Sequence of chain 11.A:
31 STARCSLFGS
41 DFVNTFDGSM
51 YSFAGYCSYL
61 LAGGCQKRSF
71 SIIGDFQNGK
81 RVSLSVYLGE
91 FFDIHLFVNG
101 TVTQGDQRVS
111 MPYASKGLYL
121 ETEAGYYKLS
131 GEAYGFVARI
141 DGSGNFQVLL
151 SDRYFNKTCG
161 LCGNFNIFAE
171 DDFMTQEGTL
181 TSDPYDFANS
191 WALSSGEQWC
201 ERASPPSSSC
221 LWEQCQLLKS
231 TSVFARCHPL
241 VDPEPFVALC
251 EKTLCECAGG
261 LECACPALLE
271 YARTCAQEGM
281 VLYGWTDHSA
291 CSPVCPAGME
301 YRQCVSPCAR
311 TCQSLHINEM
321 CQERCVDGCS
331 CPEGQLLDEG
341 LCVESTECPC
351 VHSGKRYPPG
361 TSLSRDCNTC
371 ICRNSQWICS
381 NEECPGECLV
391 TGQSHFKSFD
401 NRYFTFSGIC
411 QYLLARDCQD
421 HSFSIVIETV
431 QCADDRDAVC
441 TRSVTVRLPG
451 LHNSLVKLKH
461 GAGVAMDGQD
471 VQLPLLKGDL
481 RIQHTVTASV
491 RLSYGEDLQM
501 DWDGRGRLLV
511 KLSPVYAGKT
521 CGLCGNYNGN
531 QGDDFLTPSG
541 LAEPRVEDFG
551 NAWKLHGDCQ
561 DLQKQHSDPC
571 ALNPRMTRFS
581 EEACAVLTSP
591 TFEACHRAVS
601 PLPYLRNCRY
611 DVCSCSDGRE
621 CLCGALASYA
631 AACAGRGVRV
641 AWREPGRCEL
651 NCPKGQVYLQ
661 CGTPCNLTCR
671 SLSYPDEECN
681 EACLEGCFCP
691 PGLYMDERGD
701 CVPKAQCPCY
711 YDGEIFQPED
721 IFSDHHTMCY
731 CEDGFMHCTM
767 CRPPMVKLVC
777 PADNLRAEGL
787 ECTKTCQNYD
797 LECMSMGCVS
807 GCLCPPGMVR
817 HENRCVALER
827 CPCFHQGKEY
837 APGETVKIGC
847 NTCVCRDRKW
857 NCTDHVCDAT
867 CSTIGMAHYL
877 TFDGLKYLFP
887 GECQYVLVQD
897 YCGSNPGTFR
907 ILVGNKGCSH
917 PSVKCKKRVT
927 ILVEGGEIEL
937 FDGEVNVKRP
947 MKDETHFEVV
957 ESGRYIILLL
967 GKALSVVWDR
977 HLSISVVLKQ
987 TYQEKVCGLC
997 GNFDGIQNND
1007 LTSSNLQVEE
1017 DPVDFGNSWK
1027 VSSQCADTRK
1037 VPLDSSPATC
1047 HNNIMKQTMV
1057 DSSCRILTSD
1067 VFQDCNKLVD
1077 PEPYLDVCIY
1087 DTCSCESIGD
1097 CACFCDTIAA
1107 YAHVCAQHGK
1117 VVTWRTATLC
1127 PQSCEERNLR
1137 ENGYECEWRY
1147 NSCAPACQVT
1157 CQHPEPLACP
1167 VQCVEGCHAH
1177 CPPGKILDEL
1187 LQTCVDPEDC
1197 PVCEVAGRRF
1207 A

A protein and the small-molecule ligand that binds it are described below.
Small molecule (SMILES): CC(=O)N[C@H]1[C@H](O[C@H]2[C@H](O)[C@@H](NC(C)=O)CO[C@@H]2CO)O[C@H](CO)[C@@H](O[C@@H]2O[C@H](CO)[C@@H](O)[C@H](O)[C@@H]2O)[C@@H]1O

Binding-site contacts:
Ligand atom C7 contacts residue THR101 of chain 11.A at 4.2 Å.
Ligand atom C8 contacts residue THR101 of chain 11.A at 3.9 Å.
Ligand atom C8 contacts residue PHE97 of chain 11.A at 4.1 Å (hydrophobic).
Ligand atom C7 contacts residue PHE97 of chain 11.A at 4.0 Å (hydrophobic).
Ligand atom C5 contacts residue ASN99 of chain 11.A at 3.7 Å.
Ligand atom O5 contacts residue PHE97 of chain 11.A at 4.1 Å.
Ligand atom N2 contacts residue ASN99 of chain 11.A at 2.8 Å (h-bond).
Ligand atom C2 contacts residue ASN99 of chain 11.A at 2.5 Å.
Ligand atom O5 contacts residue ASN99 of chain 11.A at 2.4 Å (h-bond).
Ligand atom C8 contacts residue ASN99 of chain 11.A at 4.1 Å.
Ligand atom C5 contacts residue PHE97 of chain 11.A at 3.9 Å (hydrophobic).
Ligand atom O6 contacts residue VAL82 of chain 11.A at 4.2 Å.
Ligand atom C3 contacts residue ASN99 of chain 11.A at 3.8 Å.
Ligand atom O6 contacts residue PHE97 of chain 11.A at 4.3 Å.
Ligand atom C1 contacts residue ASN99 of chain 11.A at 1.4 Å.
Ligand atom C2 contacts residue THR101 of chain 11.A at 4.4 Å.
Ligand atom O7 contacts residue PHE97 of chain 11.A at 3.4 Å.
Ligand atom C4 contacts residue ASN99 of chain 11.A at 4.2 Å.
Ligand atom C8 contacts residue ARG108 of chain 11.A at 3.7 Å.
Ligand atom O7 contacts residue ASN99 of chain 11.A at 4.4 Å.
Ligand atom C7 contacts residue ASN99 of chain 11.A at 3.8 Å.
Ligand atom C6 contacts residue PHE97 of chain 11.A at 3.6 Å (hydrophobic).
Ligand atom C1 contacts residue THR101 of chain 11.A at 4.5 Å.
Ligand atom N2 contacts residue THR101 of chain 11.A at 3.4 Å (h-bond).